Sequence of chain 53.C:
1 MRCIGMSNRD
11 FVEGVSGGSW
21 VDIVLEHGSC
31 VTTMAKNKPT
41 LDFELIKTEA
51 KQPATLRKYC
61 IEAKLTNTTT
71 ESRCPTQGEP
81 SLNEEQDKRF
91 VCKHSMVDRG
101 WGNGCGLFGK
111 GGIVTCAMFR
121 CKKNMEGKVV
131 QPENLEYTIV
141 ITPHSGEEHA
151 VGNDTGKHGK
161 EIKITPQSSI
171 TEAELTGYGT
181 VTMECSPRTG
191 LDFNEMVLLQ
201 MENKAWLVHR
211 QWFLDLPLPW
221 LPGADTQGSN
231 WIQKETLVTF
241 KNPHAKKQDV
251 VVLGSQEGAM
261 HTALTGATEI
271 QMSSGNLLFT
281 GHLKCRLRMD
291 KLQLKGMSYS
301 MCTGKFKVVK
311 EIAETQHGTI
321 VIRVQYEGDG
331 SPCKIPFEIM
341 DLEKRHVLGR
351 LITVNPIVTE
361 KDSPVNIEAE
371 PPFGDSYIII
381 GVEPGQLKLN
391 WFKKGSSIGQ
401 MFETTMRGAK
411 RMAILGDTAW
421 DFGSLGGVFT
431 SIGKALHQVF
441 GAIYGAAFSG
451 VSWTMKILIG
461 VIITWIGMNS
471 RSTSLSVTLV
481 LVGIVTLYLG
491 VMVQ

A protein and the small-molecule ligand that binds it are described below.
Small molecule (SMILES): CC(=O)N[C@@H]1[C@@H](O)[C@H](O)[C@@H](CO)O[C@H]1O

Binding-site contacts:
Ligand atom C8 contacts residue PHE90 of chain 53.C at 3.7 Å (hydrophobic).
Ligand atom C2 contacts residue ASN67 of chain 53.C at 2.5 Å.
Ligand atom C8 contacts residue MET118 of chain 53.C at 3.8 Å (hydrophobic).
Ligand atom O5 contacts residue ASN67 of chain 53.C at 2.4 Å (h-bond).
Ligand atom N2 contacts residue ASN67 of chain 53.C at 2.9 Å (h-bond).
Ligand atom C8 contacts residue SER300 of chain 52.E at 1.9 Å.
Ligand atom C8 contacts residue ARG89 of chain 53.C at 3.3 Å.
Ligand atom C8 contacts residue ASN67 of chain 53.C at 4.4 Å.
Ligand atom C1 contacts residue ASN67 of chain 53.C at 1.4 Å.
Ligand atom C5 contacts residue ASN67 of chain 53.C at 3.7 Å.
Ligand atom C3 contacts residue ASN67 of chain 53.C at 3.8 Å.
Ligand atom N2 contacts residue SER300 of chain 52.E at 3.9 Å.
Ligand atom C1 contacts residue MET118 of chain 53.C at 4.1 Å (hydrophobic).
Ligand atom C2 contacts residue MET118 of chain 53.C at 4.5 Å (hydrophobic).
Ligand atom O7 contacts residue ASN67 of chain 53.C at 3.3 Å (h-bond).
Ligand atom C7 contacts residue ASN67 of chain 53.C at 3.3 Å.
Ligand atom O7 contacts residue PHE90 of chain 53.C at 4.4 Å.
Ligand atom C4 contacts residue ASN67 of chain 53.C at 4.2 Å.
Ligand atom O7 contacts residue SER300 of chain 52.E at 4.3 Å.
Ligand atom C7 contacts residue MET118 of chain 53.C at 4.0 Å (hydrophobic).
Ligand atom C7 contacts residue PHE90 of chain 53.C at 4.2 Å (hydrophobic).
Ligand atom N2 contacts residue MET118 of chain 53.C at 3.6 Å.
Ligand atom C7 contacts residue SER300 of chain 52.E at 3.4 Å.

Sequence of chain 52.E:
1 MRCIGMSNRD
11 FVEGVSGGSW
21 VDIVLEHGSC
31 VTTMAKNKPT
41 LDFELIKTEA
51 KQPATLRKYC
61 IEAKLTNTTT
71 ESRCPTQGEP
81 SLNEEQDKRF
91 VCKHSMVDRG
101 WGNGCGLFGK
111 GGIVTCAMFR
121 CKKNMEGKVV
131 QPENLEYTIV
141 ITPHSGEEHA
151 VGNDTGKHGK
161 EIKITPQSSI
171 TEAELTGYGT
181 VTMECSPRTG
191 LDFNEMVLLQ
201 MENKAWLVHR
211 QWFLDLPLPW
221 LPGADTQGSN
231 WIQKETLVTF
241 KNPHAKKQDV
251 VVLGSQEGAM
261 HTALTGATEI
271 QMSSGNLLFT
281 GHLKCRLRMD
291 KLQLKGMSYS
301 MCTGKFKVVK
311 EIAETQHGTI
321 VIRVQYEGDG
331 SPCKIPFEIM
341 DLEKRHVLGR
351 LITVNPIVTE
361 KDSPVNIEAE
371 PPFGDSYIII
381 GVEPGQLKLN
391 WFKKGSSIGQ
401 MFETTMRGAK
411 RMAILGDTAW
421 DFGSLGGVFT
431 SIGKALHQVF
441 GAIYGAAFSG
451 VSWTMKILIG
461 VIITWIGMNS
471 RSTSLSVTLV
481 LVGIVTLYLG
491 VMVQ